The small molecule below binds the protein below.
Small molecule (SMILES): CC(C)(C)NO

Sequence of chain 1.C:
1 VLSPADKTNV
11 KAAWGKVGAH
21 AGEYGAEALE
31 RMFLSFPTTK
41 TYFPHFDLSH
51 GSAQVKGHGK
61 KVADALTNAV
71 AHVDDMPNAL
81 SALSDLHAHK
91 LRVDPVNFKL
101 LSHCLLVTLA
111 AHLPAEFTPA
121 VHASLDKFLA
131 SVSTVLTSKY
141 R

Binding-site contacts:
Ligand atom C03 contacts residue ASN9 of chain 1.C at 4.1 Å.
Ligand atom C04 contacts residue THR8 of chain 1.C at 3.6 Å.
Ligand atom N02 contacts residue ASN9 of chain 1.C at 4.1 Å.
Ligand atom C05 contacts residue ASN9 of chain 1.C at 3.2 Å.
Ligand atom C04 contacts residue ASN9 of chain 1.C at 4.3 Å.